The small molecule below binds the protein below.
Small molecule (SMILES): O=c1cccc2n1C[C@@H]1CNC[C@H]2C1

Sequence of chain 1.A:
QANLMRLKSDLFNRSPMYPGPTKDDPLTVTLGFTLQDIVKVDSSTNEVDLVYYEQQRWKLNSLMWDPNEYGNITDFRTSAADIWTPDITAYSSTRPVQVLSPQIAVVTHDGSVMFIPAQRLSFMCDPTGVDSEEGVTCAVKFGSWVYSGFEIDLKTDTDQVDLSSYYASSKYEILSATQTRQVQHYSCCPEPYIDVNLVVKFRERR

Sequence of chain 1.E:
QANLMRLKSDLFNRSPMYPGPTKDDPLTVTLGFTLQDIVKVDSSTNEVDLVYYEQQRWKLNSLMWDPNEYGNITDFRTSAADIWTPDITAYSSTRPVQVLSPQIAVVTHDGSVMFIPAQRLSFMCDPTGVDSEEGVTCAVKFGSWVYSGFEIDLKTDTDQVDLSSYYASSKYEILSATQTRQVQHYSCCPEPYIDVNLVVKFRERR

Binding-site contacts:
Ligand atom C8 contacts residue TRP145 of chain 1.E at 3.9 Å (hydrophobic).
Ligand atom N contacts residue ILE116 of chain 1.A at 3.7 Å.
Ligand atom C2 contacts residue CYS189 of chain 1.E at 4.0 Å (hydrophobic).
Ligand atom C1 contacts residue ILE116 of chain 1.A at 4.2 Å (hydrophobic).
Ligand atom O contacts residue ILE116 of chain 1.A at 3.3 Å.
Ligand atom C3 contacts residue TYR193 of chain 1.E at 3.3 Å (hydrophobic).
Ligand atom C4 contacts residue CYS188 of chain 1.E at 3.6 Å (hydrophobic).
Ligand atom C3 contacts residue CYS189 of chain 1.E at 3.6 Å (hydrophobic).
Ligand atom C2 contacts residue VAL146 of chain 1.E at 3.7 Å (hydrophobic).
Ligand atom C8 contacts residue TYR186 of chain 1.E at 4.0 Å (hydrophobic).
Ligand atom N contacts residue TRP145 of chain 1.E at 3.1 Å (h-bond).
Ligand atom C contacts residue VAL146 of chain 1.E at 4.1 Å (hydrophobic).
Ligand atom C contacts residue ILE116 of chain 1.A at 3.7 Å (hydrophobic).
Ligand atom C4 contacts residue TRP145 of chain 1.E at 3.3 Å (hydrophobic).
Ligand atom C1 contacts residue VAL146 of chain 1.E at 3.8 Å (hydrophobic).
Ligand atom C8 contacts residue CYS188 of chain 1.E at 3.5 Å (hydrophobic).
Ligand atom C contacts residue TRP145 of chain 1.E at 3.4 Å (hydrophobic).
Ligand atom C10 contacts residue TYR91 of chain 1.E at 3.6 Å (hydrophobic).
Ligand atom C3 contacts residue CYS188 of chain 1.E at 3.6 Å (hydrophobic).
Ligand atom C9 contacts residue TYR186 of chain 1.E at 3.8 Å (hydrophobic).
Ligand atom C2 contacts residue MET114 of chain 1.A at 3.9 Å (hydrophobic).
Ligand atom C2 contacts residue TRP145 of chain 1.E at 4.0 Å (hydrophobic).
Ligand atom N1 contacts residue TYR91 of chain 1.E at 2.9 Å (h-bond).
Ligand atom C7 contacts residue CYS188 of chain 1.E at 3.6 Å (hydrophobic).
Ligand atom O contacts residue TRP145 of chain 1.E at 3.2 Å (h-bond).
Ligand atom N1 contacts residue TRP145 of chain 1.E at 2.7 Å (h-bond).
Ligand atom C3 contacts residue TRP145 of chain 1.E at 3.8 Å (hydrophobic).
Ligand atom C9 contacts residue TYR91 of chain 1.E at 3.6 Å (hydrophobic).
Ligand atom C2 contacts residue TYR193 of chain 1.E at 3.7 Å (hydrophobic).
Ligand atom C5 contacts residue TRP145 of chain 1.E at 3.4 Å (hydrophobic).
Ligand atom C6 contacts residue TRP145 of chain 1.E at 4.0 Å (hydrophobic).
Ligand atom C1 contacts residue MET114 of chain 1.A at 4.2 Å (hydrophobic).
Ligand atom C9 contacts residue TRP145 of chain 1.E at 3.2 Å (hydrophobic).
Ligand atom C6 contacts residue TYR53 of chain 1.A at 4.2 Å (hydrophobic).
Ligand atom C1 contacts residue TRP145 of chain 1.E at 3.9 Å (hydrophobic).
Ligand atom O contacts residue VAL146 of chain 1.E at 3.9 Å.
Ligand atom C7 contacts residue TYR186 of chain 1.E at 3.8 Å (hydrophobic).
Ligand atom C5 contacts residue ILE116 of chain 1.A at 4.0 Å (hydrophobic).
Ligand atom C9 contacts residue TYR193 of chain 1.E at 3.9 Å (hydrophobic).
Ligand atom C10 contacts residue TRP145 of chain 1.E at 3.8 Å (hydrophobic).